A protein and the small-molecule ligand that binds it are described below.
Small molecule (SMILES): Nc1nnc(SCc2ccc(Cl)cc2Cl)[nH]1

Sequence of chain 3.A:
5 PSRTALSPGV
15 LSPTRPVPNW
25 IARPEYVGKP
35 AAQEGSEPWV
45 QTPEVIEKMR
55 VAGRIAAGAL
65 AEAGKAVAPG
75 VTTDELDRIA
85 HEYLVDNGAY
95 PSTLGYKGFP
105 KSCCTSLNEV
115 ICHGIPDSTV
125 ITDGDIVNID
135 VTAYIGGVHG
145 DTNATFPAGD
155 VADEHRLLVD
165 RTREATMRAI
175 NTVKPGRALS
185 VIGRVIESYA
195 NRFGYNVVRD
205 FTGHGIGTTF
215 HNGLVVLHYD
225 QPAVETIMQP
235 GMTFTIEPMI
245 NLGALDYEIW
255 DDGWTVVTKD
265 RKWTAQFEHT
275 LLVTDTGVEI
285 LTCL

Binding-site contacts:
Ligand atom C1 contacts residue PHE214 of chain 3.A at 3.6 Å (hydrophobic).
Ligand atom N4 contacts residue NI1 of chain 3.B at 2.0 Å (h-bond).
Ligand atom N2 contacts residue NI1 of chain 3.C at 2.0 Å (h-bond).
Ligand atom S contacts residue CYS108 of chain 3.A at 3.6 Å.
Ligand atom C9 contacts residue NI1 of chain 3.B at 3.1 Å.
Ligand atom C9 contacts residue ASP134 of chain 3.A at 3.3 Å.
Ligand atom C5 contacts residue TYR100 of chain 3.A at 3.5 Å (hydrophobic).
Ligand atom CL2 contacts residue TYR30 of chain 3.A at 3.2 Å.
Ligand atom N3 contacts residue NI1 of chain 3.C at 3.5 Å (h-bond).
Ligand atom N1 contacts residue HIS117 of chain 3.A at 3.0 Å (h-bond).
Ligand atom N4 contacts residue NI1 of chain 3.C at 3.0 Å (h-bond).
Ligand atom N4 contacts residue GLU272 of chain 3.A at 3.0 Å (salt-bridge).
Ligand atom N3 contacts residue HIS208 of chain 3.A at 3.4 Å (h-bond).
Ligand atom C7 contacts residue PHE214 of chain 3.A at 3.4 Å (hydrophobic).
Ligand atom C7 contacts residue THR136 of chain 3.A at 3.5 Å.
Ligand atom C4 contacts residue HIS117 of chain 3.A at 3.5 Å.
Ligand atom N4 contacts residue ASP134 of chain 3.A at 2.9 Å (salt-bridge).
Ligand atom N4 contacts residue PHE214 of chain 3.A at 3.6 Å.
Ligand atom N2 contacts residue ASP145 of chain 3.A at 3.2 Å (salt-bridge).
Ligand atom N2 contacts residue HIS208 of chain 3.A at 3.2 Å (h-bond).
Ligand atom N3 contacts residue HIS215 of chain 3.A at 3.0 Å.
Ligand atom N4 contacts residue ASP145 of chain 3.A at 3.1 Å (salt-bridge).
Ligand atom N3 contacts residue GLU241 of chain 3.A at 3.3 Å (salt-bridge).
Ligand atom N2 contacts residue GLU272 of chain 3.A at 3.0 Å (salt-bridge).
Ligand atom C5 contacts residue PHE214 of chain 3.A at 3.7 Å (hydrophobic).
Ligand atom C8 contacts residue HIS208 of chain 3.A at 3.7 Å.
Ligand atom CL2 contacts residue TYR100 of chain 3.A at 3.5 Å.
Ligand atom C7 contacts residue THR97 of chain 3.A at 3.7 Å.
Ligand atom N2 contacts residue NI1 of chain 3.B at 2.9 Å (h-bond).
Ligand atom N2 contacts residue GLU241 of chain 3.A at 3.0 Å (salt-bridge).
Ligand atom C6 contacts residue THR136 of chain 3.A at 3.7 Å.
Ligand atom CL1 contacts residue TYR100 of chain 3.A at 3.5 Å.
Ligand atom C6 contacts residue THR97 of chain 3.A at 3.3 Å.
Ligand atom C6 contacts residue PHE214 of chain 3.A at 3.6 Å (hydrophobic).
Ligand atom N2 contacts residue PHE214 of chain 3.A at 3.6 Å.
Ligand atom C8 contacts residue NI1 of chain 3.C at 3.1 Å.
Ligand atom C8 contacts residue GLU241 of chain 3.A at 3.4 Å.
Ligand atom CL2 contacts residue PHE214 of chain 3.A at 3.4 Å.
Ligand atom S contacts residue ASP134 of chain 3.A at 3.4 Å (salt-bridge).
Ligand atom CL2 contacts residue SER96 of chain 3.A at 3.6 Å.